Binding-site contacts:
Ligand atom O1 contacts residue THR152 of chain 1.A at 3.7 Å.
Ligand atom O1 contacts residue NAD1 of chain 1.E at 4.0 Å.
Ligand atom O3P contacts residue ARG196 of chain 1.A at 3.1 Å (salt-bridge).
Ligand atom C3 contacts residue HIS178 of chain 1.A at 3.9 Å.
Ligand atom P contacts residue NAD1 of chain 1.E at 3.7 Å.
Ligand atom O3P contacts residue NAD1 of chain 1.E at 4.0 Å.
Ligand atom C1 contacts residue THR152 of chain 1.A at 3.2 Å.
Ligand atom O1 contacts residue TYR312 of chain 1.A at 4.4 Å.
Ligand atom C2 contacts residue SER150 of chain 1.A at 4.0 Å.
Ligand atom O1 contacts residue ASN314 of chain 1.A at 3.9 Å.
Ligand atom O1 contacts residue SER151 of chain 1.A at 2.4 Å (h-bond).
Ligand atom O4P contacts residue THR181 of chain 1.A at 3.8 Å.
Ligand atom C2 contacts residue SER151 of chain 1.A at 4.3 Å.
Ligand atom C3 contacts residue NAD1 of chain 1.E at 4.4 Å.
Ligand atom O2P contacts residue ARG232 of chain 1.A at 2.6 Å (salt-bridge).
Ligand atom C2 contacts residue HIS178 of chain 1.A at 4.1 Å.
Ligand atom O3P contacts residue ARG232 of chain 1.A at 3.6 Å.
Ligand atom C2 contacts residue THR152 of chain 1.A at 4.5 Å.
Ligand atom P contacts residue ARG232 of chain 1.A at 3.5 Å.
Ligand atom P contacts residue THR181 of chain 1.A at 3.6 Å.
Ligand atom P contacts residue ARG196 of chain 1.A at 4.1 Å.
Ligand atom O3P contacts residue THR181 of chain 1.A at 4.3 Å.
Ligand atom O3P contacts residue ASP183 of chain 1.A at 3.7 Å.
Ligand atom C1 contacts residue HIS178 of chain 1.A at 3.0 Å.
Ligand atom O1 contacts residue HIS178 of chain 1.A at 2.6 Å (h-bond).
Ligand atom O1P contacts residue NAD1 of chain 1.E at 3.5 Å (h-bond).
Ligand atom O2P contacts residue THR181 of chain 1.A at 2.4 Å (h-bond).
Ligand atom O2P contacts residue ASP183 of chain 1.A at 4.2 Å.
Ligand atom O2P contacts residue ARG196 of chain 1.A at 4.0 Å.
Ligand atom O4P contacts residue NAD1 of chain 1.E at 3.0 Å (h-bond).
Ligand atom P contacts residue ASP183 of chain 1.A at 4.1 Å.
Ligand atom O2 contacts residue SER150 of chain 1.A at 3.6 Å.
Ligand atom C3 contacts residue ARG232 of chain 1.A at 3.7 Å.
Ligand atom C1 contacts residue SER150 of chain 1.A at 4.4 Å.
Ligand atom O1P contacts residue ARG232 of chain 1.A at 3.9 Å.
Ligand atom O4P contacts residue ASP183 of chain 1.A at 4.1 Å.
Ligand atom C1 contacts residue SER151 of chain 1.A at 3.3 Å.
Ligand atom O2 contacts residue SER151 of chain 1.A at 3.5 Å (h-bond).
Ligand atom C2 contacts residue NAD1 of chain 1.E at 4.4 Å.
Ligand atom O2 contacts residue NAD1 of chain 1.E at 3.2 Å.

The protein below binds the small molecule below.
Small molecule (SMILES): O=C[C@H](O)COP(=O)(O)O

Sequence of chain 1.A:
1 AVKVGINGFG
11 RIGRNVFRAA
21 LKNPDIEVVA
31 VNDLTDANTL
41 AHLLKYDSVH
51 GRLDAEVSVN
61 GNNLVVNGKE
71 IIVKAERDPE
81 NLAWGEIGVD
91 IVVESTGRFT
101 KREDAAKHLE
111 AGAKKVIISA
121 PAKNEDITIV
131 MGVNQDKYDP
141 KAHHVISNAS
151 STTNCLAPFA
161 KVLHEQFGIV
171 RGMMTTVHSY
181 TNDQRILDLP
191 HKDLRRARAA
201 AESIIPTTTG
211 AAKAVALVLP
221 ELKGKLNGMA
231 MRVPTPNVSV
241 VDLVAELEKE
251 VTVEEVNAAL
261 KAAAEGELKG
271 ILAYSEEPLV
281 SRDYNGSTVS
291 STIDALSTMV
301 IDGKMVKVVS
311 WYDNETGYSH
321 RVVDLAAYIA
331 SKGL